A small-molecule ligand and the protein it binds are described below.
Small molecule (SMILES): OCCCO

Binding-site contacts:
Ligand atom C2 contacts residue TYR16 of chain 1.C at 3.8 Å (hydrophobic).
Ligand atom C2 contacts residue THR14 of chain 1.C at 3.7 Å.
Ligand atom O3 contacts residue TYR16 of chain 1.C at 3.9 Å.
Ligand atom C3 contacts residue THR14 of chain 1.C at 3.3 Å.
Ligand atom O3 contacts residue THR14 of chain 1.C at 3.3 Å (h-bond).
Ligand atom O1 contacts residue TYR16 of chain 1.C at 4.2 Å.
Ligand atom C1 contacts residue LYS17 of chain 1.C at 4.3 Å.
Ligand atom O1 contacts residue LYS17 of chain 1.C at 4.2 Å.
Ligand atom C1 contacts residue TYR16 of chain 1.C at 3.0 Å (hydrophobic).
Ligand atom C3 contacts residue TYR16 of chain 1.C at 3.6 Å (hydrophobic).

Sequence of chain 1.C:
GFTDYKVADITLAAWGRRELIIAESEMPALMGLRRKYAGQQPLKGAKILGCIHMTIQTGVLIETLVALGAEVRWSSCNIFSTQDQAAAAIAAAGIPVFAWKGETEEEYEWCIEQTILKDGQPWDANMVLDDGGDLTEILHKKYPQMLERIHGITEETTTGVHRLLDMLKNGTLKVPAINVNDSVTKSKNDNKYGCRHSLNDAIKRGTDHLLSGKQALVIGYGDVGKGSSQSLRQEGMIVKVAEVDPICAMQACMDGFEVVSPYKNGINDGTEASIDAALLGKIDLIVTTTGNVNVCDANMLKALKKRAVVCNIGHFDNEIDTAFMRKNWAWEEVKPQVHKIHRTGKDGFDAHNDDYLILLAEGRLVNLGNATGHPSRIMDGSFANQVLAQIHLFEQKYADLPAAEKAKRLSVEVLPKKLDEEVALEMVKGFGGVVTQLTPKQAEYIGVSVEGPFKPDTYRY